Sequence of chain 2.A:
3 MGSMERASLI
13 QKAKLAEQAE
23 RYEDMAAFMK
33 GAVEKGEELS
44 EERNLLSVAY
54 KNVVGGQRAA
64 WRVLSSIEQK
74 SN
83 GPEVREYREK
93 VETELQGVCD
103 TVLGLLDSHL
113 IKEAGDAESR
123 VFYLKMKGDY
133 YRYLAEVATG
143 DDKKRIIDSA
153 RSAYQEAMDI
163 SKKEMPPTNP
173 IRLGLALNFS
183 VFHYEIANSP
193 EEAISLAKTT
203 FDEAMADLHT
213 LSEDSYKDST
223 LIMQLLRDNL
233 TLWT

Sequence of chain 2.B:
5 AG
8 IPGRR

A small-molecule ligand and the protein it binds are described below.
Small molecule (SMILES): COc1cccc(CNC(=O)c2ccc(C=O)cc2)c1

Binding-site contacts:
Ligand atom O18 contacts residue ILE224 of chain 2.A at 3.7 Å.
Ligand atom C11 contacts residue ILE8 of chain 2.B at 3.8 Å (hydrophobic).
Ligand atom C11 contacts residue PRO9 of chain 2.B at 4.0 Å (hydrophobic).
Ligand atom C19 contacts residue LEU223 of chain 2.A at 3.8 Å (hydrophobic).
Ligand atom C12 contacts residue ILE224 of chain 2.A at 3.8 Å (hydrophobic).
Ligand atom C03 contacts residue ARG11 of chain 2.B at 4.0 Å.
Ligand atom C04 contacts residue PRO9 of chain 2.B at 3.9 Å (hydrophobic).
Ligand atom C13 contacts residue LYS127 of chain 2.A at 2.9 Å.
Ligand atom C06 contacts residue LEU223 of chain 2.A at 3.4 Å (hydrophobic).
Ligand atom C12 contacts residue PRO172 of chain 2.A at 3.4 Å (hydrophobic).
Ligand atom C08 contacts residue ARG12 of chain 2.B at 3.8 Å.
Ligand atom C13 contacts residue ILE173 of chain 2.A at 3.9 Å (hydrophobic).
Ligand atom C01 contacts residue ARG11 of chain 2.B at 3.3 Å.
Ligand atom C19 contacts residue ARG11 of chain 2.B at 3.1 Å.
Ligand atom C05 contacts residue LEU223 of chain 2.A at 3.4 Å (hydrophobic).
Ligand atom C07 contacts residue LEU223 of chain 2.A at 3.5 Å (hydrophobic).
Ligand atom C16 contacts residue ILE8 of chain 2.B at 3.8 Å (hydrophobic).
Ligand atom C15 contacts residue LYS127 of chain 2.A at 3.2 Å.
Ligand atom C15 contacts residue ILE8 of chain 2.B at 3.9 Å (hydrophobic).
Ligand atom O02 contacts residue PRO9 of chain 2.B at 3.6 Å.
Ligand atom C13 contacts residue GLY176 of chain 2.A at 3.9 Å.
Ligand atom C08 contacts residue ARG11 of chain 2.B at 3.8 Å.
Ligand atom C03 contacts residue PRO9 of chain 2.B at 3.6 Å (hydrophobic).
Ligand atom C12 contacts residue ILE8 of chain 2.B at 3.7 Å (hydrophobic).
Ligand atom C06 contacts residue ILE224 of chain 2.A at 3.6 Å (hydrophobic).
Ligand atom C14 contacts residue LYS127 of chain 2.A at 2.2 Å.
Ligand atom C03 contacts residue LEU223 of chain 2.A at 3.8 Å (hydrophobic).
Ligand atom C05 contacts residue ILE224 of chain 2.A at 3.8 Å (hydrophobic).
Ligand atom C04 contacts residue LEU223 of chain 2.A at 3.6 Å (hydrophobic).
Ligand atom O02 contacts residue ARG11 of chain 2.B at 4.0 Å.
Ligand atom C13 contacts residue PRO172 of chain 2.A at 3.3 Å (hydrophobic).
Ligand atom C01 contacts residue ARG12 of chain 2.B at 3.1 Å.
Ligand atom C19 contacts residue ARG12 of chain 2.B at 3.7 Å.
Ligand atom C17 contacts residue LYS127 of chain 2.A at 1.4 Å.
Ligand atom C07 contacts residue ARG11 of chain 2.B at 4.0 Å.
Ligand atom C08 contacts residue PRO9 of chain 2.B at 4.0 Å (hydrophobic).
Ligand atom N09 contacts residue PRO9 of chain 2.B at 3.1 Å (h-bond).
Ligand atom C05 contacts residue LEU227 of chain 2.A at 3.4 Å (hydrophobic).
Ligand atom C16 contacts residue PRO9 of chain 2.B at 3.3 Å (hydrophobic).
Ligand atom C04 contacts residue LEU227 of chain 2.A at 3.5 Å (hydrophobic).